Sequence of chain 1.B:
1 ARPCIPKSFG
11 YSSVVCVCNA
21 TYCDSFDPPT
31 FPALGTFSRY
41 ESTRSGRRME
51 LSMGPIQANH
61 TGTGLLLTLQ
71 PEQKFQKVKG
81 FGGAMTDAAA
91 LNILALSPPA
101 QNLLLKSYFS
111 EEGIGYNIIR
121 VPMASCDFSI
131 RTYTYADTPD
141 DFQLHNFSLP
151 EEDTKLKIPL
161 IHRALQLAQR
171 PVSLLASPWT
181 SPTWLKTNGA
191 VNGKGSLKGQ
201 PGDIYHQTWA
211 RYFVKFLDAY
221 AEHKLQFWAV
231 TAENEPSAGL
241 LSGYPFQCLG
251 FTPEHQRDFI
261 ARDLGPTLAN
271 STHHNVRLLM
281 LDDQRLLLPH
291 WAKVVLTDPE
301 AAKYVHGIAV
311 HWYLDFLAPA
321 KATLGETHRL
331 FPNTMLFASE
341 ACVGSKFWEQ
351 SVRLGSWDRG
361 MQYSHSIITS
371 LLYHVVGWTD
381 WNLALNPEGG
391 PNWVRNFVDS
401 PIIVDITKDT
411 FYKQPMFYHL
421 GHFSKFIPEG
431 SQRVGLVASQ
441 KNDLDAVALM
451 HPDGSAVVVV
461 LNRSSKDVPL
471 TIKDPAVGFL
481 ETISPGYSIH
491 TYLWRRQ

Binding-site contacts:
Ligand atom C2 contacts residue ASN146 of chain 1.B at 2.6 Å.
Ligand atom C8 contacts residue THR138 of chain 1.B at 3.8 Å.
Ligand atom C7 contacts residue THR138 of chain 1.B at 4.4 Å.
Ligand atom O5 contacts residue ASN146 of chain 1.B at 2.4 Å (h-bond).
Ligand atom O7 contacts residue THR138 of chain 1.B at 4.1 Å.
Ligand atom C7 contacts residue ASN146 of chain 1.B at 3.2 Å.
Ligand atom O7 contacts residue ASN146 of chain 1.B at 3.7 Å.
Ligand atom C1 contacts residue ASN146 of chain 1.B at 1.5 Å.
Ligand atom N2 contacts residue ASN146 of chain 1.B at 3.0 Å (h-bond).
Ligand atom C5 contacts residue ASN146 of chain 1.B at 3.8 Å.
Ligand atom C4 contacts residue ASN146 of chain 1.B at 4.4 Å.
Ligand atom C8 contacts residue ASN146 of chain 1.B at 3.5 Å.
Ligand atom C3 contacts residue ASN146 of chain 1.B at 4.0 Å.

This protein binds this small molecule.
Small molecule (SMILES): CC(=O)N[C@@H]1[C@@H](O)[C@H](O)[C@@H](CO)O[C@H]1O